This small molecule binds to this protein.
Small molecule (SMILES): CC(C)CN(C[C@@H](O)[C@H](Cc1ccccc1)NC(=O)O[C@H]1CO[C@H]2OCC[C@H]21)S(=O)(=O)c1ccc(N)cc1

Sequence of chain 1.B:
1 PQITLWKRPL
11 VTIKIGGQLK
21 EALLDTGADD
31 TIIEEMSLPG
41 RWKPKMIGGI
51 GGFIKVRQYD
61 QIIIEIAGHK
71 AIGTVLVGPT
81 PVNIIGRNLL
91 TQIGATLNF

Binding-site contacts:
Ligand atom C17 contacts residue DMS1 of chain 1.H at 3.4 Å.
Ligand atom C6 contacts residue DMS1 of chain 1.H at 1.2 Å.
Ligand atom C3 contacts residue LYS45 of chain 1.B at 3.5 Å.
Ligand atom C7 contacts residue LYS55 of chain 1.B at 3.7 Å.
Ligand atom N1 contacts residue LYS55 of chain 1.B at 3.7 Å.
Ligand atom C13 contacts residue DMS1 of chain 1.H at 3.8 Å.
Ligand atom C7 contacts residue DMS1 of chain 1.H at 2.4 Å.
Ligand atom C15 contacts residue VAL77 of chain 1.B at 3.4 Å (hydrophobic).
Ligand atom S8 contacts residue DMS1 of chain 1.H at 1.3 Å (h-bond).
Ligand atom O22 contacts residue DMS1 of chain 1.H at 4.2 Å.
Ligand atom C2 contacts residue LYS55 of chain 1.B at 3.7 Å.
Ligand atom C4 contacts residue VAL56 of chain 1.B at 3.4 Å (hydrophobic).
Ligand atom C16 contacts residue DMS1 of chain 1.H at 3.2 Å.
Ligand atom C14 contacts residue DMS1 of chain 1.H at 3.7 Å.
Ligand atom C3 contacts residue DMS1 of chain 1.H at 2.9 Å.
Ligand atom N1 contacts residue LYS45 of chain 1.B at 3.3 Å (salt-bridge).
Ligand atom O9 contacts residue ARG57 of chain 1.B at 3.0 Å (salt-bridge).
Ligand atom C3 contacts residue PRO44 of chain 1.B at 3.4 Å (hydrophobic).
Ligand atom C16 contacts residue LYS55 of chain 1.B at 4.2 Å.
Ligand atom C3 contacts residue LYS55 of chain 1.B at 3.7 Å.
Ligand atom C2 contacts residue LYS45 of chain 1.B at 3.8 Å.
Ligand atom C12 contacts residue DMS1 of chain 1.H at 2.8 Å.
Ligand atom C15 contacts residue GLY78 of chain 1.B at 3.6 Å.
Ligand atom C5 contacts residue DMS1 of chain 1.H at 0.6 Å.
Ligand atom C2 contacts residue DMS1 of chain 1.H at 3.1 Å.
Ligand atom N11 contacts residue DMS1 of chain 1.H at 2.5 Å (h-bond).
Ligand atom C12 contacts residue LYS55 of chain 1.B at 4.1 Å.
Ligand atom C14 contacts residue ARG57 of chain 1.B at 3.8 Å.
Ligand atom C2 contacts residue PRO44 of chain 1.B at 3.6 Å (hydrophobic).
Ligand atom C4 contacts residue DMS1 of chain 1.H at 2.0 Å.
Ligand atom C15 contacts residue LYS55 of chain 1.B at 4.1 Å.
Ligand atom O9 contacts residue TRP42 of chain 1.B at 3.7 Å.
Ligand atom O9 contacts residue DMS1 of chain 1.H at 0.1 Å (h-bond).
Ligand atom N1 contacts residue MET46 of chain 1.B at 3.9 Å.
Ligand atom C36 contacts residue GLU35 of chain 1.B at 3.5 Å.
Ligand atom N1 contacts residue PRO44 of chain 1.B at 4.0 Å.
Ligand atom O10 contacts residue DMS1 of chain 1.H at 0.6 Å.
Ligand atom C4 contacts residue PRO44 of chain 1.B at 3.8 Å (hydrophobic).
Ligand atom C3 contacts residue VAL56 of chain 1.B at 3.2 Å (hydrophobic).
Ligand atom C7 contacts residue PRO44 of chain 1.B at 4.1 Å (hydrophobic).